A small-molecule ligand and the protein it binds are described below.
Small molecule (SMILES): N[C@@H](CC(=O)O)C(=O)O

Binding-site contacts:
Ligand atom OXT contacts residue THR398 of chain 1.C at 3.4 Å.
Ligand atom OD1 contacts residue GLY357 of chain 1.C at 3.6 Å.
Ligand atom CA contacts residue ASP394 of chain 1.C at 3.6 Å.
Ligand atom N contacts residue ASP394 of chain 1.C at 2.8 Å (salt-bridge).
Ligand atom N contacts residue GLY354 of chain 1.C at 3.9 Å.
Ligand atom CG contacts residue ARG397 of chain 1.C at 3.1 Å.
Ligand atom OD1 contacts residue ALA358 of chain 1.C at 3.7 Å.
Ligand atom C contacts residue ASN401 of chain 1.C at 3.5 Å.
Ligand atom N contacts residue ARG276 of chain 1.C at 2.8 Å (salt-bridge).
Ligand atom N contacts residue PRO356 of chain 1.C at 3.8 Å.
Ligand atom CG contacts residue THR314 of chain 1.C at 3.9 Å.
Ligand atom OXT contacts residue ARG276 of chain 1.C at 3.2 Å (salt-bridge).
Ligand atom C contacts residue SER278 of chain 1.C at 3.1 Å.
Ligand atom CB contacts residue GLY354 of chain 1.C at 3.5 Å.
Ligand atom O contacts residue MET311 of chain 1.C at 3.2 Å.
Ligand atom OD1 contacts residue GLY359 of chain 1.C at 2.8 Å (h-bond).
Ligand atom CG contacts residue GLY359 of chain 1.C at 3.5 Å.
Ligand atom OD2 contacts residue ASN401 of chain 1.C at 3.9 Å.
Ligand atom CB contacts residue MET311 of chain 1.C at 3.8 Å (hydrophobic).
Ligand atom OD2 contacts residue THR352 of chain 1.C at 3.9 Å.
Ligand atom N contacts residue THR398 of chain 1.C at 3.0 Å (h-bond).
Ligand atom OD1 contacts residue ARG397 of chain 1.C at 2.7 Å (salt-bridge).
Ligand atom O contacts residue SER278 of chain 1.C at 2.5 Å (h-bond).
Ligand atom C contacts residue THR398 of chain 1.C at 3.5 Å.
Ligand atom C contacts residue MET311 of chain 1.C at 3.8 Å (hydrophobic).
Ligand atom CB contacts residue ALA353 of chain 1.C at 3.6 Å (hydrophobic).
Ligand atom CG contacts residue ASP394 of chain 1.C at 3.8 Å.
Ligand atom O contacts residue THR398 of chain 1.C at 3.8 Å.
Ligand atom CA contacts residue GLY354 of chain 1.C at 3.8 Å.
Ligand atom OXT contacts residue GLY354 of chain 1.C at 2.9 Å (h-bond).
Ligand atom OXT contacts residue SER277 of chain 1.C at 3.6 Å.
Ligand atom OD2 contacts residue THR314 of chain 1.C at 2.7 Å (h-bond).
Ligand atom OD1 contacts residue ASP394 of chain 1.C at 3.5 Å (salt-bridge).
Ligand atom OD2 contacts residue GLY359 of chain 1.C at 3.3 Å.
Ligand atom C contacts residue GLY354 of chain 1.C at 3.5 Å.
Ligand atom OXT contacts residue SER278 of chain 1.C at 2.8 Å (h-bond).
Ligand atom CA contacts residue THR398 of chain 1.C at 3.5 Å.
Ligand atom OD2 contacts residue ARG397 of chain 1.C at 3.1 Å (salt-bridge).
Ligand atom O contacts residue ASN401 of chain 1.C at 2.8 Å (h-bond).
Ligand atom CA contacts residue ASN401 of chain 1.C at 3.6 Å.

Sequence of chain 1.C:
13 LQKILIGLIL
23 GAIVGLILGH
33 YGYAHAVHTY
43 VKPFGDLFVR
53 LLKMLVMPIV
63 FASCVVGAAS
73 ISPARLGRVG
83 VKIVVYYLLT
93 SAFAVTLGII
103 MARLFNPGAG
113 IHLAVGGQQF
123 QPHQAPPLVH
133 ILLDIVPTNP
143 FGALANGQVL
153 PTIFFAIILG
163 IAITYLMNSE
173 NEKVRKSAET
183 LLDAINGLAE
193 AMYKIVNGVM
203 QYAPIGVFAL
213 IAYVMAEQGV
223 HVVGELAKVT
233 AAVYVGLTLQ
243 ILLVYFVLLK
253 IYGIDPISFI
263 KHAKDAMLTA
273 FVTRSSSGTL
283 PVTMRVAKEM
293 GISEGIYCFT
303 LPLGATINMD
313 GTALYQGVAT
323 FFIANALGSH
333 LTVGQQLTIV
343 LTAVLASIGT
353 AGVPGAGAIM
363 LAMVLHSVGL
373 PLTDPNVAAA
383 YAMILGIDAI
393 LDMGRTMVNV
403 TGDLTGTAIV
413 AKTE